Sequence of chain 1.P:
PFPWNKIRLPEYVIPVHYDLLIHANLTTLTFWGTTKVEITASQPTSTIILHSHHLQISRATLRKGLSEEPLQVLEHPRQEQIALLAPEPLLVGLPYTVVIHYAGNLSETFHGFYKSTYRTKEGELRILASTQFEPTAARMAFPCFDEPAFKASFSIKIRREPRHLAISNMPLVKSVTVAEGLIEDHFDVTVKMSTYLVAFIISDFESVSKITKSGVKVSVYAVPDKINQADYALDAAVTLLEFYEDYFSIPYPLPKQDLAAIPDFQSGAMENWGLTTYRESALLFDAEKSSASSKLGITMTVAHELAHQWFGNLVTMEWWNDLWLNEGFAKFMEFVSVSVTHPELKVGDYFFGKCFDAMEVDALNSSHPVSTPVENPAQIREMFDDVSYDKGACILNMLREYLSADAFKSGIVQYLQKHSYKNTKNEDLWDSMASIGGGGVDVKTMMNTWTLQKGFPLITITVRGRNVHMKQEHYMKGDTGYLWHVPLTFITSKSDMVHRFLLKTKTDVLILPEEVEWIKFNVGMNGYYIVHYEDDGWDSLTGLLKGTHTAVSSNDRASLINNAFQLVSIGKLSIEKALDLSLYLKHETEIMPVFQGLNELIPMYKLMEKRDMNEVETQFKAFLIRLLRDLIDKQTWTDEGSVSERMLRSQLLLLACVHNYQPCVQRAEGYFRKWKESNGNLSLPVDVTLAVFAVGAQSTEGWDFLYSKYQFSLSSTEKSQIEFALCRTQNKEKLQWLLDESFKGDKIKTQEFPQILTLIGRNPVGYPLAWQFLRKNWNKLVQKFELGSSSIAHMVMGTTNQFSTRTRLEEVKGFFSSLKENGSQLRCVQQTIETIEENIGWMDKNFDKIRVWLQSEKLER

Binding-site contacts:
Ligand atom N2 contacts residue ASN138 of chain 1.P at 3.9 Å.
Ligand atom O6 contacts residue GLN85 of chain 1.P at 4.0 Å.
Ligand atom C2 contacts residue ASN138 of chain 1.P at 3.2 Å.
Ligand atom C5 contacts residue ASN138 of chain 1.P at 3.7 Å.
Ligand atom O6 contacts residue GLY137 of chain 1.P at 4.4 Å.
Ligand atom O5 contacts residue ASN138 of chain 1.P at 2.3 Å (h-bond).
Ligand atom C3 contacts residue ASN138 of chain 1.P at 4.5 Å.
Ligand atom O6 contacts residue ASN138 of chain 1.P at 4.4 Å.
Ligand atom C6 contacts residue ASN138 of chain 1.P at 4.5 Å.
Ligand atom C1 contacts residue ASN138 of chain 1.P at 2.1 Å.

A small-molecule ligand and the protein it binds are described below.
Small molecule (SMILES): CC(=O)N[C@H]1[C@H](O[C@H]2[C@H](O)[C@@H](NC(C)=O)CO[C@@H]2CO)O[C@H](CO)[C@@H](O[C@@H]2O[C@H](CO)[C@@H](O)[C@H](O)[C@@H]2O)[C@@H]1O